Sequence of chain 1.C:
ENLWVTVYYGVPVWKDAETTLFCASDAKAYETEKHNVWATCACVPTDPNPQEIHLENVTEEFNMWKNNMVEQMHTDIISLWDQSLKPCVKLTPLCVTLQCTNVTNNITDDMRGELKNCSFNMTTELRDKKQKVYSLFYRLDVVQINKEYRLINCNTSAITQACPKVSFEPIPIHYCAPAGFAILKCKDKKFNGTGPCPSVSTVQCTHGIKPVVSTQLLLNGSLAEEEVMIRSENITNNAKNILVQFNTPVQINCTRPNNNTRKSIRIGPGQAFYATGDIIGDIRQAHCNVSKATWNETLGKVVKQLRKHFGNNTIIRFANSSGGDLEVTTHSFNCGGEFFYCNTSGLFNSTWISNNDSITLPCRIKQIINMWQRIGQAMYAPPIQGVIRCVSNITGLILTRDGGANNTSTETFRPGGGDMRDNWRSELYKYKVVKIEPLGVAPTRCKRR

Binding-site contacts:
Ligand atom C3 contacts residue NAG1 of chain 1.LB at 3.5 Å.
Ligand atom O5 contacts residue SER356 of chain 1.C at 3.9 Å.
Ligand atom C1 contacts residue ASN354 of chain 1.C at 1.4 Å.
Ligand atom C5 contacts residue ASN354 of chain 1.C at 3.6 Å.
Ligand atom C3 contacts residue ASN354 of chain 1.C at 3.8 Å.
Ligand atom C7 contacts residue NAG1 of chain 1.LB at 4.2 Å.
Ligand atom O5 contacts residue ASN354 of chain 1.C at 2.2 Å (h-bond).
Ligand atom C4 contacts residue ASN354 of chain 1.C at 4.2 Å.
Ligand atom N2 contacts residue ASN354 of chain 1.C at 3.1 Å (h-bond).
Ligand atom N2 contacts residue NAG1 of chain 1.LB at 3.6 Å.
Ligand atom O7 contacts residue ASN354 of chain 1.C at 4.0 Å.
Ligand atom C2 contacts residue ASN354 of chain 1.C at 2.5 Å.
Ligand atom C4 contacts residue NAG1 of chain 1.LB at 4.0 Å.
Ligand atom C2 contacts residue NAG1 of chain 1.LB at 4.3 Å.
Ligand atom O4 contacts residue NAG1 of chain 1.LB at 3.2 Å.
Ligand atom C5 contacts residue SER356 of chain 1.C at 4.0 Å.
Ligand atom C8 contacts residue NAG1 of chain 1.LB at 3.7 Å.
Ligand atom C5 contacts residue NAG1 of chain 1.LB at 4.3 Å.
Ligand atom O3 contacts residue NAG1 of chain 1.LB at 3.8 Å.
Ligand atom C7 contacts residue ASN354 of chain 1.C at 3.8 Å.
Ligand atom C1 contacts residue SER356 of chain 1.C at 3.7 Å.

The protein below binds the small molecule below.
Small molecule (SMILES): CC(=O)N[C@@H]1[C@@H](O)[C@H](O)[C@@H](CO)O[C@H]1O